Sequence of chain 1.A:
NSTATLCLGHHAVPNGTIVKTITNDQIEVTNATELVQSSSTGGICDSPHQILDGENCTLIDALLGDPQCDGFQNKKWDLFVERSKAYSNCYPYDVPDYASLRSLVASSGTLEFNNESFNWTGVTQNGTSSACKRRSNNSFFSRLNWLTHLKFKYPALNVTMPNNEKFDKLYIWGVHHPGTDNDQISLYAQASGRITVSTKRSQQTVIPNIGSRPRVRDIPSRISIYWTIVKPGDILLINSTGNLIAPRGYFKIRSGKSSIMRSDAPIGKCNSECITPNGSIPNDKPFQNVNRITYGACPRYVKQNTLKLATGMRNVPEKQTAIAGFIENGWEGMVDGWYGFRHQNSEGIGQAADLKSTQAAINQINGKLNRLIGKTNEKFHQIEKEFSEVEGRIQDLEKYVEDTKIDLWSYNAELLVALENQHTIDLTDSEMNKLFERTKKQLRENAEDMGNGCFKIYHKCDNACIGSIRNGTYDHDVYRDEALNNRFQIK

Binding-site contacts:
Ligand atom O7 contacts residue ASN63 of chain 1.A at 3.5 Å (h-bond).
Ligand atom C5 contacts residue ASN63 of chain 1.A at 3.6 Å.
Ligand atom C4 contacts residue ASN63 of chain 1.A at 4.2 Å.
Ligand atom C6 contacts residue TYR94 of chain 1.A at 3.8 Å (hydrophobic).
Ligand atom O5 contacts residue ASN63 of chain 1.A at 2.3 Å (h-bond).
Ligand atom O5 contacts residue TYR94 of chain 1.A at 3.1 Å (h-bond).
Ligand atom C2 contacts residue ASN63 of chain 1.A at 2.6 Å.
Ligand atom C1 contacts residue ASN63 of chain 1.A at 1.4 Å.
Ligand atom C7 contacts residue ASN63 of chain 1.A at 3.5 Å.
Ligand atom C8 contacts residue GLU62 of chain 1.A at 3.8 Å.
Ligand atom N2 contacts residue ASN63 of chain 1.A at 3.0 Å (h-bond).
Ligand atom C3 contacts residue ASN63 of chain 1.A at 3.9 Å.
Ligand atom C5 contacts residue TYR94 of chain 1.A at 4.0 Å (hydrophobic).
Ligand atom C1 contacts residue TYR94 of chain 1.A at 4.1 Å (hydrophobic).
Ligand atom O6 contacts residue TYR94 of chain 1.A at 3.0 Å (h-bond).

The small molecule below binds the protein below.
Small molecule (SMILES): CC(=O)N[C@@H]1[C@@H](O)[C@H](O)[C@@H](CO)O[C@H]1O